Binding-site contacts:
Ligand atom OP2 contacts residue ASP242 of chain 8.A at 3.9 Å.
Ligand atom C2' contacts residue LYS25 of chain 8.C at 3.8 Å.
Ligand atom C5' contacts residue ASP242 of chain 8.A at 4.4 Å.

Sequence of chain 8.C:
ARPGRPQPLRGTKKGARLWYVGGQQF

The small molecule below binds the protein below.
Small molecule (SMILES): Nc1ccn([C@H]2C[C@H](O)[C@@H](COP(=O)(O)O)O2)c(=O)n1

Sequence of chain 8.A:
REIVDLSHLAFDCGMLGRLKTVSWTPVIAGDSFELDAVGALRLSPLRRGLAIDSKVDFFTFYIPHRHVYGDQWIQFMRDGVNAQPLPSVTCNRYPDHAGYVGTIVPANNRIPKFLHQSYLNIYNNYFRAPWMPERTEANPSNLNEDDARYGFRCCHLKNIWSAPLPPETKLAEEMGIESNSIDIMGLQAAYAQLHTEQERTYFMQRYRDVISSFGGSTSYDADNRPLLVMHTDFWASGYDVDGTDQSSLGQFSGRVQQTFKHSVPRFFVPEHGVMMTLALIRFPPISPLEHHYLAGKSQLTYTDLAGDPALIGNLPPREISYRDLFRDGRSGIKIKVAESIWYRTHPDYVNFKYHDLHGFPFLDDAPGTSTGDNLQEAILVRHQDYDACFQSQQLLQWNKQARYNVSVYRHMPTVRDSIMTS